Sequence of chain 1.H:
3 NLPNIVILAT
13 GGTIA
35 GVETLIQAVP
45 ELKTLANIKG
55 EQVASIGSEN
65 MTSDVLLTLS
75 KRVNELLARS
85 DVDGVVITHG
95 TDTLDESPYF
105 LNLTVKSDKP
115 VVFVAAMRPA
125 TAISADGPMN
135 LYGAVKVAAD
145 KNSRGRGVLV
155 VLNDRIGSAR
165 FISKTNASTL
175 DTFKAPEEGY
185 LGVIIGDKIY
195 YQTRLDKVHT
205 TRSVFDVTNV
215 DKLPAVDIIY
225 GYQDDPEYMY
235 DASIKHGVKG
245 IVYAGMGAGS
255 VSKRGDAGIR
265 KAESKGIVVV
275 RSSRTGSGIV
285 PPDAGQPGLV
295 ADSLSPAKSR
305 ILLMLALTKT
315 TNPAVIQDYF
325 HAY

Binding-site contacts:
Ligand atom CD contacts residue ALA120 of chain 1.H at 3.6 Å (hydrophobic).
Ligand atom CD contacts residue GLY94 of chain 1.H at 4.1 Å.
Ligand atom OE1 contacts residue ALA120 of chain 1.H at 3.2 Å (h-bond).
Ligand atom CD contacts residue THR95 of chain 1.H at 3.7 Å.
Ligand atom C contacts residue GLY94 of chain 1.H at 4.0 Å.
Ligand atom N contacts residue ASP96 of chain 1.H at 2.7 Å (salt-bridge).
Ligand atom OE1 contacts residue THR95 of chain 1.H at 2.6 Å (h-bond).
Ligand atom OE2 contacts residue GLY14 of chain 1.H at 3.4 Å.
Ligand atom N contacts residue SER254 of chain 1.F at 4.0 Å.
Ligand atom C contacts residue GLU63 of chain 1.H at 3.1 Å.
Ligand atom C contacts residue ASP96 of chain 1.H at 3.6 Å.
Ligand atom OE2 contacts residue THR15 of chain 1.H at 2.9 Å (h-bond).
Ligand atom CB contacts residue ASP96 of chain 1.H at 3.6 Å.
Ligand atom CD contacts residue THR15 of chain 1.H at 3.6 Å.
Ligand atom O contacts residue GLU63 of chain 1.H at 3.1 Å (salt-bridge).
Ligand atom OE1 contacts residue THR15 of chain 1.H at 4.2 Å.
Ligand atom CB contacts residue THR95 of chain 1.H at 4.5 Å.
Ligand atom OE2 contacts residue THR95 of chain 1.H at 3.7 Å.
Ligand atom O contacts residue GLY94 of chain 1.H at 3.8 Å.
Ligand atom N contacts residue GLU63 of chain 1.H at 2.7 Å (salt-bridge).
Ligand atom OXT contacts residue THR15 of chain 1.H at 4.3 Å.
Ligand atom CA contacts residue GLU63 of chain 1.H at 3.4 Å.
Ligand atom OE1 contacts residue GLY94 of chain 1.H at 4.3 Å.
Ligand atom C contacts residue THR95 of chain 1.H at 4.4 Å.
Ligand atom O contacts residue THR95 of chain 1.H at 3.8 Å.
Ligand atom OE2 contacts residue HIS93 of chain 1.H at 4.4 Å.
Ligand atom OE2 contacts residue GLY94 of chain 1.H at 3.4 Å.
Ligand atom OXT contacts residue GLY61 of chain 1.H at 3.4 Å.
Ligand atom OXT contacts residue GLY94 of chain 1.H at 3.5 Å.
Ligand atom CG contacts residue THR15 of chain 1.H at 3.6 Å.
Ligand atom OXT contacts residue SER62 of chain 1.H at 3.1 Å (h-bond).
Ligand atom C contacts residue SER62 of chain 1.H at 3.3 Å.
Ligand atom C contacts residue GLY61 of chain 1.H at 4.0 Å.
Ligand atom OXT contacts residue GLY14 of chain 1.H at 3.5 Å.
Ligand atom OE2 contacts residue ALA120 of chain 1.H at 3.8 Å.
Ligand atom CA contacts residue ASP96 of chain 1.H at 3.5 Å.
Ligand atom O contacts residue GLY61 of chain 1.H at 4.2 Å.
Ligand atom O contacts residue ASP96 of chain 1.H at 3.0 Å (salt-bridge).
Ligand atom O contacts residue SER62 of chain 1.H at 2.3 Å (h-bond).
Ligand atom OXT contacts residue GLU63 of chain 1.H at 3.7 Å.

Sequence of chain 1.F:
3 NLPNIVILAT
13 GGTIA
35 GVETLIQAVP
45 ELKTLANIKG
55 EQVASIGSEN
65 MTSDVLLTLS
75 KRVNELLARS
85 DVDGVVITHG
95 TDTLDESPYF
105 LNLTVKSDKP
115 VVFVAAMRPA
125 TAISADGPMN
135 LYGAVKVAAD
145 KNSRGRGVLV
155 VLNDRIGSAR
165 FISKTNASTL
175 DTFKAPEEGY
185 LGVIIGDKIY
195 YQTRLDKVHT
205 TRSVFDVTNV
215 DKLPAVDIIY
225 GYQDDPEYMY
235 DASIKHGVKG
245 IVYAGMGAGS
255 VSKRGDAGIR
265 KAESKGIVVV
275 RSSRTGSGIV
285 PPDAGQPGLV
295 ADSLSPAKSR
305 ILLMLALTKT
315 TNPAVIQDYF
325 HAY

A small-molecule ligand and the protein it binds are described below.
Small molecule (SMILES): N[C@@H](CCC(=O)O)C(=O)O